Binding-site contacts:
Ligand atom C2 contacts residue ASN1134 of chain 1.F at 2.5 Å.
Ligand atom C4 contacts residue ASN1134 of chain 1.F at 4.2 Å.
Ligand atom C7 contacts residue ASN1134 of chain 1.F at 3.6 Å.
Ligand atom O7 contacts residue ASN1134 of chain 1.F at 3.9 Å.
Ligand atom C5 contacts residue ASN1134 of chain 1.F at 3.7 Å.
Ligand atom O5 contacts residue ASN1134 of chain 1.F at 2.4 Å (h-bond).
Ligand atom N2 contacts residue ASN1134 of chain 1.F at 2.9 Å (h-bond).
Ligand atom C3 contacts residue ASN1134 of chain 1.F at 3.8 Å.
Ligand atom C1 contacts residue ASN1134 of chain 1.F at 1.4 Å.

A protein and the small-molecule ligand that binds it are described below.
Small molecule (SMILES): CC(=O)N[C@H]1[C@H](O[C@H]2[C@H](O)[C@@H](NC(C)=O)CO[C@@H]2CO)O[C@H](CO)[C@@H](O)[C@@H]1O

Sequence of chain 1.F:
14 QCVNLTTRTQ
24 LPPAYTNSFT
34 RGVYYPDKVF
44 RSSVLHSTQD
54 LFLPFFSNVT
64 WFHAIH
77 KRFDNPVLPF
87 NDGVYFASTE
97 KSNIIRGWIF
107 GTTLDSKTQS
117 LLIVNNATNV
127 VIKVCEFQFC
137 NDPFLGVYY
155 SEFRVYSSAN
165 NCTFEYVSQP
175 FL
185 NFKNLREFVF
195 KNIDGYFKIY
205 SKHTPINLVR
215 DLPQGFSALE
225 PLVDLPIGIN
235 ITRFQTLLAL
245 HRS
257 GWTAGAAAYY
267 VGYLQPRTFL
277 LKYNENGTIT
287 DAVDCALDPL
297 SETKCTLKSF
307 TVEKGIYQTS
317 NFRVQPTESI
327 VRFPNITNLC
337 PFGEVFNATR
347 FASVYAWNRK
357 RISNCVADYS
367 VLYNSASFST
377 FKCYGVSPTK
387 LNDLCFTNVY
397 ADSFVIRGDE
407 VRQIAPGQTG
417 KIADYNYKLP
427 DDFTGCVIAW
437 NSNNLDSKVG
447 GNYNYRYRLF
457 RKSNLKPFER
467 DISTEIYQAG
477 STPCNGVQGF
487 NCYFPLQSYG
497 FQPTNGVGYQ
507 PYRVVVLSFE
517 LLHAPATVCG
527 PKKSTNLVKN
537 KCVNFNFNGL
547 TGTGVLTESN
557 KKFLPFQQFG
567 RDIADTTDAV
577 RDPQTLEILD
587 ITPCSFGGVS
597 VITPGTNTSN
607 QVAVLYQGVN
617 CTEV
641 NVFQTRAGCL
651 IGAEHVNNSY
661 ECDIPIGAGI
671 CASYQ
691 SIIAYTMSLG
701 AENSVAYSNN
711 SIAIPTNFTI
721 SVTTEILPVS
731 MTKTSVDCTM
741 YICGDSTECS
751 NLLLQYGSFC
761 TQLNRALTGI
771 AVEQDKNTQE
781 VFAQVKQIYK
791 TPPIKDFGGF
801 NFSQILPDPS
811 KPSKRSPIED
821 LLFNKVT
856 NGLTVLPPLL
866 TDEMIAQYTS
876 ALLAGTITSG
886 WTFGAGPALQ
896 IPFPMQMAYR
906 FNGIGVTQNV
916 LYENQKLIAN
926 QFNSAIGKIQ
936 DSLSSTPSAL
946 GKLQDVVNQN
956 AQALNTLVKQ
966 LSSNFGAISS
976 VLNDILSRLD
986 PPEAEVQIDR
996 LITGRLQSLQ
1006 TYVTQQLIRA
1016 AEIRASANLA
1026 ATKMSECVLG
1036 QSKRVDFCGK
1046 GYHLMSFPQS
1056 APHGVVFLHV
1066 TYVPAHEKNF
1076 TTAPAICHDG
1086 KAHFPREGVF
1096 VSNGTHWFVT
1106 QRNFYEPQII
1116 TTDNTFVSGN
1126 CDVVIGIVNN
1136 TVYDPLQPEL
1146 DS